Binding-site contacts:
Ligand atom NAL contacts residue ASP78 of chain 1.A at 2.9 Å (salt-bridge).
Ligand atom CAB contacts residue ARG81 of chain 1.A at 3.5 Å.
Ligand atom CAI contacts residue ASP78 of chain 1.A at 3.1 Å.
Ligand atom CAJ contacts residue ASN51 of chain 1.A at 3.8 Å.
Ligand atom OAA contacts residue GLY82 of chain 1.A at 3.1 Å (h-bond).
Ligand atom CAU contacts residue PHE99 of chain 1.A at 3.9 Å (hydrophobic).
Ligand atom CAU contacts residue ASN51 of chain 1.A at 3.4 Å.
Ligand atom CAS contacts residue GLU55 of chain 1.A at 3.9 Å.
Ligand atom CAI contacts residue ALA52 of chain 1.A at 3.9 Å (hydrophobic).
Ligand atom CAI contacts residue ASN51 of chain 1.A at 3.8 Å.
Ligand atom CAK contacts residue THR172 of chain 1.A at 3.9 Å.
Ligand atom NAL contacts residue THR172 of chain 1.A at 3.8 Å.
Ligand atom CAQ contacts residue GLY82 of chain 1.A at 3.9 Å.
Ligand atom OAR contacts residue PRO84 of chain 1.A at 3.9 Å.
Ligand atom NAM contacts residue ASP78 of chain 1.A at 3.8 Å.
Ligand atom OAA contacts residue ARG81 of chain 1.A at 3.9 Å.
Ligand atom CAQ contacts residue GLU55 of chain 1.A at 3.8 Å.
Ligand atom CAF contacts residue MET83 of chain 1.A at 3.8 Å (hydrophobic).
Ligand atom OAR contacts residue MET83 of chain 1.A at 3.6 Å.
Ligand atom CAH contacts residue THR172 of chain 1.A at 3.9 Å.
Ligand atom CAJ contacts residue ASP78 of chain 1.A at 3.9 Å.
Ligand atom CAU contacts residue MET83 of chain 1.A at 3.6 Å (hydrophobic).
Ligand atom NAM contacts residue GLU55 of chain 1.A at 3.2 Å.
Ligand atom CAS contacts residue ARG81 of chain 1.A at 3.8 Å.
Ligand atom CAV contacts residue ILE48 of chain 1.A at 3.5 Å (hydrophobic).
Ligand atom CAG contacts residue VAL174 of chain 1.A at 3.6 Å (hydrophobic).
Ligand atom CAG contacts residue ASN51 of chain 1.A at 3.7 Å.
Ligand atom CAU contacts residue SER124 of chain 1.A at 3.2 Å.
Ligand atom CAK contacts residue ASP78 of chain 1.A at 3.8 Å.
Ligand atom CAN contacts residue GLU55 of chain 1.A at 3.4 Å.
Ligand atom CAH contacts residue ASN51 of chain 1.A at 3.8 Å.
Ligand atom CAJ contacts residue THR172 of chain 1.A at 3.9 Å.
Ligand atom CAO contacts residue MET83 of chain 1.A at 3.8 Å (hydrophobic).
Ligand atom CAI contacts residue THR172 of chain 1.A at 3.8 Å.
Ligand atom CAE contacts residue MET83 of chain 1.A at 3.6 Å (hydrophobic).
Ligand atom NAP contacts residue GLU55 of chain 1.A at 2.8 Å (salt-bridge).
Ligand atom NAL contacts residue GLU55 of chain 1.A at 3.9 Å.
Ligand atom CAH contacts residue ILE48 of chain 1.A at 3.9 Å (hydrophobic).
Ligand atom CAE contacts residue ASN51 of chain 1.A at 3.7 Å.
Ligand atom CAF contacts residue ASN51 of chain 1.A at 3.6 Å.

The protein below binds the small molecule below.
Small molecule (SMILES): Cc1cc(C)cc(-c2cc(NC(=O)[C@H]3COCCO3)[nH]n2)c1

Sequence of chain 1.A:
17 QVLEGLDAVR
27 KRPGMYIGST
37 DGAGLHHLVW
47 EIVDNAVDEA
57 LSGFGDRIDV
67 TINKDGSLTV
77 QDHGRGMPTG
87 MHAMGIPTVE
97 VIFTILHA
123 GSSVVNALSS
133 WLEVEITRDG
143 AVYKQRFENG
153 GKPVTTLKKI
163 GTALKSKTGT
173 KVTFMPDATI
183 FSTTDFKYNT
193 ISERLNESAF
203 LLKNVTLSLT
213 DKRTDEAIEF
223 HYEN